Sequence of chain 11.C:
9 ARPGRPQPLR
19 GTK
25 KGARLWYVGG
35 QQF

Binding-site contacts:
Ligand atom C3' contacts residue VAL47 of chain 12.A at 4.0 Å (hydrophobic).
Ligand atom C3' contacts residue ASN414 of chain 12.A at 4.5 Å.
Ligand atom C4' contacts residue ARG412 of chain 12.A at 4.4 Å.
Ligand atom OP2 contacts residue ARG412 of chain 12.A at 1.4 Å (salt-bridge).
Ligand atom O3' contacts residue VAL47 of chain 12.A at 3.1 Å.
Ligand atom OP1 contacts residue ARG412 of chain 12.A at 3.8 Å.
Ligand atom OP2 contacts residue ARG18 of chain 11.C at 3.7 Å.
Ligand atom OP2 contacts residue LYS21 of chain 11.C at 2.7 Å (salt-bridge).
Ligand atom P contacts residue ARG412 of chain 12.A at 2.7 Å.
Ligand atom C2' contacts residue VAL47 of chain 12.A at 4.3 Å (hydrophobic).
Ligand atom OP1 contacts residue ARG18 of chain 11.C at 4.0 Å.
Ligand atom C4' contacts residue VAL47 of chain 12.A at 4.1 Å (hydrophobic).
Ligand atom P contacts residue LYS21 of chain 11.C at 3.4 Å.
Ligand atom C5' contacts residue ASN414 of chain 12.A at 3.3 Å.
Ligand atom C5' contacts residue ARG412 of chain 12.A at 3.0 Å.
Ligand atom O4' contacts residue ASN414 of chain 12.A at 2.9 Å (h-bond).
Ligand atom O5' contacts residue ARG412 of chain 12.A at 3.1 Å (salt-bridge).
Ligand atom C1' contacts residue ASN414 of chain 12.A at 4.1 Å.
Ligand atom OP1 contacts residue LYS21 of chain 11.C at 3.9 Å.
Ligand atom C4' contacts residue ASN414 of chain 12.A at 3.0 Å.
Ligand atom O3' contacts residue ARG412 of chain 12.A at 4.3 Å.

The protein below binds the small molecule below.
Small molecule (SMILES): Nc1ccn([C@H]2C[C@H](O)[C@@H](COP(=O)(O)O)O2)c(=O)n1

Sequence of chain 12.A:
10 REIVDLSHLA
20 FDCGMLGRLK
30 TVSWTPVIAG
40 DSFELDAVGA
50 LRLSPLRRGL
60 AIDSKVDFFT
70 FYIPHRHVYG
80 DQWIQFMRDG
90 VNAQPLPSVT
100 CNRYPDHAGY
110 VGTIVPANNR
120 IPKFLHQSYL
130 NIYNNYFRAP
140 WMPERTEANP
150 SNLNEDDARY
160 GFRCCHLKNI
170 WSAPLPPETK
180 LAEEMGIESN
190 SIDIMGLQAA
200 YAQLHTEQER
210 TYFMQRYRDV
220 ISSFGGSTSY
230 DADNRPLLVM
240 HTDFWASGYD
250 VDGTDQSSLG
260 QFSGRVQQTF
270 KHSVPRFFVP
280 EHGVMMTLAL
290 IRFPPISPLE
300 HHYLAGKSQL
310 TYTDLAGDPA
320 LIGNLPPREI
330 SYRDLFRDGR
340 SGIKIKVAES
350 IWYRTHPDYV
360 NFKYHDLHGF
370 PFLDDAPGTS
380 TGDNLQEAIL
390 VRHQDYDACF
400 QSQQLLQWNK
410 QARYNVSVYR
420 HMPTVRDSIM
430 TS